Sequence of chain 1.A:
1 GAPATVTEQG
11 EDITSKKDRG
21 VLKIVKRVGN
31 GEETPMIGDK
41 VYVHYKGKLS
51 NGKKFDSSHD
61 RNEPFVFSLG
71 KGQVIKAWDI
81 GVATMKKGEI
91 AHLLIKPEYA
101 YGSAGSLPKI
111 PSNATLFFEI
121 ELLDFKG

A protein and the small-molecule ligand that binds it are described below.
Small molecule (SMILES): COc1ccc(CC[C@H]2OC(=O)[C@@H]3CCCCN3C(=O)[C@@H](C3CCCCC3)NC(=O)C(C)(C)N(C)C(=O)COc3cccc2c3)cc1OC

Binding-site contacts:
Ligand atom O contacts residue ILE75 of chain 1.A at 3.0 Å (h-bond).
Ligand atom CAF contacts residue GLN73 of chain 1.A at 3.6 Å.
Ligand atom CBG contacts residue PHE118 of chain 1.A at 3.8 Å (hydrophobic).
Ligand atom OAG contacts residue VAL74 of chain 1.A at 3.6 Å (h-bond).
Ligand atom CBO contacts residue GLY47 of chain 1.A at 3.7 Å.
Ligand atom CAJ contacts residue TYR101 of chain 1.A at 3.6 Å (hydrophobic).
Ligand atom OBI contacts residue PHE118 of chain 1.A at 3.8 Å.
Ligand atom OBT contacts residue TYR45 of chain 1.A at 2.6 Å (h-bond).
Ligand atom CAT contacts residue GLN73 of chain 1.A at 3.4 Å.
Ligand atom CAL contacts residue TYR101 of chain 1.A at 3.2 Å (hydrophobic).
Ligand atom CAJ contacts residue ALA100 of chain 1.A at 3.6 Å (hydrophobic).
Ligand atom CBN contacts residue LYS48 of chain 1.A at 3.8 Å.
Ligand atom OBI contacts residue TYR101 of chain 1.A at 2.6 Å (h-bond).
Ligand atom CAE contacts residue GLN73 of chain 1.A at 3.5 Å.
Ligand atom N contacts residue TYR101 of chain 1.A at 3.8 Å.
Ligand atom CAA contacts residue VAL74 of chain 1.A at 3.7 Å (hydrophobic).
Ligand atom CAI contacts residue VAL74 of chain 1.A at 3.2 Å (hydrophobic).
Ligand atom CBG contacts residue TYR101 of chain 1.A at 3.4 Å (hydrophobic).
Ligand atom OAO contacts residue TYR101 of chain 1.A at 3.0 Å (h-bond).
Ligand atom CBK contacts residue TYR45 of chain 1.A at 3.5 Å (hydrophobic).
Ligand atom O contacts residue VAL74 of chain 1.A at 3.5 Å.
Ligand atom CAF contacts residue VAL74 of chain 1.A at 3.6 Å (hydrophobic).
Ligand atom CBD contacts residue TYR45 of chain 1.A at 3.7 Å (hydrophobic).
Ligand atom CAM contacts residue TYR101 of chain 1.A at 3.8 Å (hydrophobic).
Ligand atom CBD contacts residue PHE65 of chain 1.A at 3.8 Å (hydrophobic).
Ligand atom CBW contacts residue SER58 of chain 1.A at 3.8 Å.
Ligand atom CAI contacts residue GLY72 of chain 1.A at 3.3 Å.
Ligand atom CBC contacts residue PHE65 of chain 1.A at 3.7 Å (hydrophobic).
Ligand atom CA contacts residue TYR101 of chain 1.A at 3.7 Å (hydrophobic).
Ligand atom CBE contacts residue TYR45 of chain 1.A at 3.8 Å (hydrophobic).
Ligand atom CAR contacts residue PHE65 of chain 1.A at 3.5 Å (hydrophobic).
Ligand atom CB contacts residue TRP78 of chain 1.A at 3.4 Å (hydrophobic).
Ligand atom CBM contacts residue PHE118 of chain 1.A at 3.5 Å (hydrophobic).
Ligand atom CAS contacts residue PHE65 of chain 1.A at 3.6 Å (hydrophobic).
Ligand atom OAX contacts residue TYR45 of chain 1.A at 3.3 Å (h-bond).
Ligand atom CBO contacts residue LYS48 of chain 1.A at 3.6 Å.
Ligand atom CBV contacts residue TYR45 of chain 1.A at 3.7 Å (hydrophobic).
Ligand atom C contacts residue TYR101 of chain 1.A at 3.5 Å (hydrophobic).
Ligand atom CBV contacts residue SER58 of chain 1.A at 3.9 Å.
Ligand atom CBC contacts residue TRP78 of chain 1.A at 3.6 Å (hydrophobic).